This small molecule binds to this protein.
Small molecule (SMILES): CC(=O)N[C@@H]1[C@@H](O)[C@H](O)[C@@H](CO)O[C@H]1O

Binding-site contacts:
Ligand atom C1 contacts residue ASN77 of chain 1.C at 1.4 Å.
Ligand atom C2 contacts residue ASN77 of chain 1.C at 2.3 Å.
Ligand atom C7 contacts residue THR79 of chain 1.C at 3.4 Å.
Ligand atom C4 contacts residue ASN77 of chain 1.C at 4.1 Å.
Ligand atom O7 contacts residue ASN77 of chain 1.C at 3.0 Å (h-bond).
Ligand atom C3 contacts residue ASN77 of chain 1.C at 3.7 Å.
Ligand atom O5 contacts residue ASN77 of chain 1.C at 2.2 Å (h-bond).
Ligand atom C7 contacts residue ASN77 of chain 1.C at 3.1 Å.
Ligand atom C8 contacts residue THR79 of chain 1.C at 3.4 Å.
Ligand atom C5 contacts residue ASN77 of chain 1.C at 3.5 Å.
Ligand atom N2 contacts residue THR79 of chain 1.C at 3.1 Å (h-bond).
Ligand atom O7 contacts residue THR79 of chain 1.C at 4.3 Å.
Ligand atom C2 contacts residue THR79 of chain 1.C at 3.8 Å.
Ligand atom C8 contacts residue ASN77 of chain 1.C at 4.1 Å.
Ligand atom C1 contacts residue THR79 of chain 1.C at 3.3 Å.
Ligand atom N2 contacts residue ASN77 of chain 1.C at 2.9 Å (h-bond).

Sequence of chain 1.C:
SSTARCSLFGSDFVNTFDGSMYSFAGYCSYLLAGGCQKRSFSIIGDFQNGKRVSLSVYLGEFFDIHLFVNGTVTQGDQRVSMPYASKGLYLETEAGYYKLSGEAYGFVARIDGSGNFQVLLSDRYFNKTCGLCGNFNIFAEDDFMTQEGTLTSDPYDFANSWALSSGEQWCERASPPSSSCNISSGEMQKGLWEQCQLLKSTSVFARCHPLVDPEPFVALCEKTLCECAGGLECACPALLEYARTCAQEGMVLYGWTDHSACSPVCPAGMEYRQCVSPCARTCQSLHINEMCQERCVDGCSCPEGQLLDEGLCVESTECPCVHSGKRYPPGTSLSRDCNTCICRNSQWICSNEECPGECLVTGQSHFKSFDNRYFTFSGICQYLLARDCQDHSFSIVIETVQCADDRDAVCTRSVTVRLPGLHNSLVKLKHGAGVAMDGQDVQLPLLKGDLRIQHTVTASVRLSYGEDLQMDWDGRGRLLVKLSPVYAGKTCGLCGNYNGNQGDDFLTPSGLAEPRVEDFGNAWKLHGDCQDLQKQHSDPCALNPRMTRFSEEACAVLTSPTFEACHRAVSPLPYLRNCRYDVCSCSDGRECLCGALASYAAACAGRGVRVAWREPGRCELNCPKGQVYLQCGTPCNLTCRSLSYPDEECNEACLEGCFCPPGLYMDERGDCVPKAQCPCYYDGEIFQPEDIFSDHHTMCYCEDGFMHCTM